Sequence of chain 1.A:
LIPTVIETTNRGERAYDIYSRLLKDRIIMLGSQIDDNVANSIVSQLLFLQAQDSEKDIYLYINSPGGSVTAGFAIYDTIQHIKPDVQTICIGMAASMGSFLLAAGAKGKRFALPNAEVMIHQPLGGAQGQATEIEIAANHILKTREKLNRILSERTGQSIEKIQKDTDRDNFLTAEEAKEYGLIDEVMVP

This protein binds this small molecule.
Small molecule (SMILES): CCCC/C=C/C(=O)N[C@@H](Cc1cc(F)cc(F)c1)C(=O)N[C@H]1COC(=O)[C@@H]2C[C@@H](C)CN2C(=O)[C@H](C)NC(=O)[C@@H]2CCCCN2C(=O)[C@@H]2CCCN2C1=O

Binding-site contacts:
Ligand atom C13 contacts residue THR80 of chain 1.A at 3.5 Å.
Ligand atom C1 contacts residue ASP27 of chain 1.B at 3.3 Å.
Ligand atom C31 contacts residue PHE113 of chain 1.B at 3.8 Å (hydrophobic).
Ligand atom F1 contacts residue VAL45 of chain 1.A at 3.6 Å.
Ligand atom C27 contacts residue GLN89 of chain 1.B at 3.3 Å.
Ligand atom C23 contacts residue ILE29 of chain 1.B at 3.6 Å (hydrophobic).
Ligand atom N3 contacts residue TYR61 of chain 1.B at 3.8 Å.
Ligand atom C11 contacts residue LEU49 of chain 1.A at 3.7 Å (hydrophobic).
Ligand atom C7 contacts residue TYR63 of chain 1.B at 3.7 Å (hydrophobic).
Ligand atom C15 contacts residue HIS83 of chain 1.A at 3.7 Å.
Ligand atom O5 contacts residue TYR63 of chain 1.B at 2.8 Å (h-bond).
Ligand atom O1 contacts residue LEU49 of chain 1.A at 3.8 Å.
Ligand atom C1 contacts residue ARG23 of chain 1.B at 3.6 Å.
Ligand atom C25 contacts residue TYR63 of chain 1.B at 3.8 Å (hydrophobic).
Ligand atom C24 contacts residue TYR63 of chain 1.B at 3.6 Å (hydrophobic).
Ligand atom C7 contacts residue LEU49 of chain 1.A at 3.7 Å (hydrophobic).
Ligand atom C9 contacts residue MET190 of chain 1.B at 3.7 Å (hydrophobic).
Ligand atom F1 contacts residue TYR63 of chain 1.B at 3.5 Å.
Ligand atom C21 contacts residue TYR61 of chain 1.B at 3.6 Å (hydrophobic).
Ligand atom N1 contacts residue TYR63 of chain 1.B at 3.1 Å (h-bond).
Ligand atom F1 contacts residue LEU49 of chain 1.A at 3.5 Å.
Ligand atom C2 contacts residue ASP27 of chain 1.B at 3.7 Å.
Ligand atom O5 contacts residue TYR61 of chain 1.B at 3.6 Å.
Ligand atom C25 contacts residue TYR61 of chain 1.B at 3.6 Å (hydrophobic).
Ligand atom C4 contacts residue ILE29 of chain 1.B at 3.5 Å (hydrophobic).
Ligand atom F1 contacts residue ILE93 of chain 1.B at 3.3 Å.
Ligand atom C13 contacts residue LEU115 of chain 1.B at 3.8 Å (hydrophobic).
Ligand atom C12 contacts residue LEU49 of chain 1.A at 3.5 Å (hydrophobic).
Ligand atom C26 contacts residue TYR61 of chain 1.B at 3.8 Å (hydrophobic).
Ligand atom C11 contacts residue TYR63 of chain 1.B at 3.6 Å (hydrophobic).
Ligand atom F2 contacts residue THR80 of chain 1.A at 3.5 Å.
Ligand atom C6 contacts residue TYR63 of chain 1.B at 3.3 Å (hydrophobic).
Ligand atom C20 contacts residue TYR61 of chain 1.B at 3.8 Å (hydrophobic).
Ligand atom C27 contacts residue ILE91 of chain 1.B at 3.8 Å (hydrophobic).
Ligand atom F2 contacts residue LEU115 of chain 1.B at 3.6 Å.
Ligand atom N1 contacts residue LEU49 of chain 1.A at 3.8 Å.
Ligand atom F2 contacts residue HIS83 of chain 1.A at 3.6 Å.
Ligand atom C2 contacts residue LEU24 of chain 1.B at 3.5 Å (hydrophobic).
Ligand atom C3 contacts residue ALA53 of chain 1.A at 3.7 Å (hydrophobic).
Ligand atom C12 contacts residue ILE93 of chain 1.B at 3.8 Å (hydrophobic).

Sequence of chain 1.B:
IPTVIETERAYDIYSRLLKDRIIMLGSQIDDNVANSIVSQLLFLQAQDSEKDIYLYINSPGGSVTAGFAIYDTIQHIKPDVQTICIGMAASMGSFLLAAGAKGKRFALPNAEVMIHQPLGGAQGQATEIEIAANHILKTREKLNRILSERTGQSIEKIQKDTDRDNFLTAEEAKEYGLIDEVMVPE